Sequence of chain 1.A:
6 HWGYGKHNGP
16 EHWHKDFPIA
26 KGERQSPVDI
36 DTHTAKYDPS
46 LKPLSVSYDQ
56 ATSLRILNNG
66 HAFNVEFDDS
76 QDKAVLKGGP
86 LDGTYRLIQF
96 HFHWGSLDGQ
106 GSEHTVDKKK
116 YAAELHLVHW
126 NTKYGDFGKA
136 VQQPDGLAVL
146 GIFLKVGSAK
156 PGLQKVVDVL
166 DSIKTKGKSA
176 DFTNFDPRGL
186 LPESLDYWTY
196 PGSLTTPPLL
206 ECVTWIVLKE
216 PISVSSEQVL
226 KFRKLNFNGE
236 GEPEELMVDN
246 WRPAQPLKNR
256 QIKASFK

Binding-site contacts:
Ligand atom O2 contacts residue LEU199 of chain 1.A at 3.3 Å.
Ligand atom N2 contacts residue THR200 of chain 1.A at 2.8 Å (h-bond).
Ligand atom C8 contacts residue THR201 of chain 1.A at 3.3 Å.
Ligand atom N2 contacts residue HIS121 of chain 1.A at 3.4 Å (h-bond).
Ligand atom O5 contacts residue HIS66 of chain 1.A at 3.6 Å.
Ligand atom N2 contacts residue GLU108 of chain 1.A at 4.0 Å.
Ligand atom C11 contacts residue HIS96 of chain 1.A at 3.9 Å.
Ligand atom O1 contacts residue VAL123 of chain 1.A at 3.9 Å.
Ligand atom C8 contacts residue PRO202 of chain 1.A at 3.5 Å (hydrophobic).
Ligand atom C9 contacts residue HIS66 of chain 1.A at 4.0 Å.
Ligand atom O1 contacts residue TRP210 of chain 1.A at 3.9 Å.
Ligand atom O1 contacts residue HIS96 of chain 1.A at 3.4 Å.
Ligand atom C10 contacts residue HIS96 of chain 1.A at 3.8 Å.
Ligand atom C5 contacts residue HIS66 of chain 1.A at 4.0 Å.
Ligand atom O3 contacts residue PHE132 of chain 1.A at 3.5 Å.
Ligand atom O1 contacts residue ZN1 of chain 1.B at 3.0 Å.
Ligand atom O1 contacts residue HIS121 of chain 1.A at 3.5 Å (h-bond).
Ligand atom C15 contacts residue LEU199 of chain 1.A at 3.7 Å (hydrophobic).
Ligand atom C22 contacts residue PRO203 of chain 1.A at 3.8 Å (hydrophobic).
Ligand atom C13 contacts residue GLN94 of chain 1.A at 4.0 Å.
Ligand atom N2 contacts residue HIS98 of chain 1.A at 3.4 Å (h-bond).
Ligand atom O3 contacts residue GLN94 of chain 1.A at 3.8 Å.
Ligand atom C14 contacts residue LEU199 of chain 1.A at 3.9 Å (hydrophobic).
Ligand atom S1 contacts residue HIS96 of chain 1.A at 3.9 Å.
Ligand atom O2 contacts residue THR200 of chain 1.A at 3.0 Å (h-bond).
Ligand atom C19 contacts residue PHE132 of chain 1.A at 3.9 Å (hydrophobic).
Ligand atom C9 contacts residue PRO202 of chain 1.A at 3.4 Å (hydrophobic).
Ligand atom C3 contacts residue HIS66 of chain 1.A at 3.7 Å.
Ligand atom C4 contacts residue HIS66 of chain 1.A at 3.3 Å.
Ligand atom C11 contacts residue THR201 of chain 1.A at 3.7 Å.
Ligand atom S1 contacts residue ZN1 of chain 1.B at 3.1 Å.
Ligand atom N2 contacts residue ZN1 of chain 1.B at 2.0 Å.
Ligand atom O1 contacts residue VAL144 of chain 1.A at 3.7 Å.
Ligand atom S1 contacts residue THR200 of chain 1.A at 3.9 Å.
Ligand atom C20 contacts residue PRO203 of chain 1.A at 4.0 Å (hydrophobic).
Ligand atom C21 contacts residue PRO203 of chain 1.A at 3.5 Å (hydrophobic).
Ligand atom C12 contacts residue THR201 of chain 1.A at 3.6 Å.
Ligand atom O2 contacts residue TRP210 of chain 1.A at 3.6 Å.
Ligand atom N2 contacts residue HIS96 of chain 1.A at 3.3 Å (h-bond).
Ligand atom C9 contacts residue THR201 of chain 1.A at 3.3 Å.

This protein binds this small molecule.
Small molecule (SMILES): NS(=O)(=O)c1ccc(C(=O)N2CCc3cc(O)c(O)cc3[C@@H]2c2ccccc2)cc1